Sequence of chain 49.F:
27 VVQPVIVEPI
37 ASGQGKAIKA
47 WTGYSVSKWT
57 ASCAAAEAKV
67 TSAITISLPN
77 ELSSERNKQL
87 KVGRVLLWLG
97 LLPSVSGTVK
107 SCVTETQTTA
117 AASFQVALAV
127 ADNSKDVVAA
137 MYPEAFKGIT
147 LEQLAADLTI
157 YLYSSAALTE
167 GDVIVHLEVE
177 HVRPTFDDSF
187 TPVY

Binding-site contacts:
Ligand atom N9 contacts residue GLU140 of chain 49.F at 4.1 Å.
Ligand atom C1' contacts residue GLU140 of chain 49.F at 2.7 Å.
Ligand atom C4 contacts residue TRP47 of chain 49.F at 3.3 Å (hydrophobic).
Ligand atom O2' contacts residue GLU140 of chain 49.F at 2.3 Å (salt-bridge).
Ligand atom C5' contacts residue ARG90 of chain 49.F at 4.3 Å.
Ligand atom C5 contacts residue TRP47 of chain 49.F at 3.8 Å (hydrophobic).
Ligand atom C6 contacts residue TRP47 of chain 49.F at 3.7 Å (hydrophobic).
Ligand atom O4' contacts residue TRP47 of chain 49.F at 3.4 Å.
Ligand atom O4' contacts residue GLU140 of chain 49.F at 3.0 Å (salt-bridge).
Ligand atom C2' contacts residue LYS143 of chain 49.F at 3.7 Å.
Ligand atom N1 contacts residue TRP47 of chain 49.F at 3.7 Å.
Ligand atom C1' contacts residue LYS143 of chain 49.F at 3.1 Å.
Ligand atom C8 contacts residue LYS143 of chain 49.F at 2.7 Å.
Ligand atom C4' contacts residue GLU140 of chain 49.F at 3.4 Å.
Ligand atom O4' contacts residue LYS143 of chain 49.F at 4.4 Å.
Ligand atom N3 contacts residue TRP47 of chain 49.F at 3.4 Å.
Ligand atom N6 contacts residue TRP47 of chain 49.F at 4.2 Å.
Ligand atom C2 contacts residue TRP47 of chain 49.F at 3.4 Å (hydrophobic).
Ligand atom C3' contacts residue GLU140 of chain 49.F at 3.8 Å.
Ligand atom N9 contacts residue TRP47 of chain 49.F at 3.3 Å.
Ligand atom N7 contacts residue TRP47 of chain 49.F at 3.6 Å.
Ligand atom C8 contacts residue TRP47 of chain 49.F at 3.6 Å (hydrophobic).
Ligand atom N9 contacts residue LYS143 of chain 49.F at 3.2 Å (salt-bridge).
Ligand atom C1' contacts residue TRP47 of chain 49.F at 3.7 Å (hydrophobic).
Ligand atom O3' contacts residue GLU140 of chain 49.F at 4.4 Å.
Ligand atom N7 contacts residue LYS143 of chain 49.F at 3.8 Å.
Ligand atom C2' contacts residue GLU140 of chain 49.F at 3.0 Å.
Ligand atom O2' contacts residue LYS143 of chain 49.F at 3.8 Å.
Ligand atom O4' contacts residue LYS143 of chain 49.F at 4.2 Å.

A protein and the small-molecule ligand that binds it are described below.
Small molecule (SMILES): Nc1ncnc2c1ncn2[C@@H]1O[C@H]([C@@H]2O[C@@H]3[C@H](O[P](=O)(O)O2)[C@@H](CO[P](=O)(O)O[C@H]2[C@@H](O)[C@H](n4cnc5c(N)ncnc54)O[C@@H]2COP(=O)=O)O[C@H]3n2ccc(=O)[nH]c2=O)[C@@H](O[P](=O)(O)OC[C@H]2O[C@@H](n3ccc(=O)[nH]c3=O)[C@H](O)[C@@H]2O)[C@H]1O